A small-molecule ligand and the protein it binds are described below.
Small molecule (SMILES): CCC(=O)N[C@@H](C)c1ccc(NC(=O)[C@H]2C[C@@H]2c2cccnc2)cc1

Sequence of chain 1.D:
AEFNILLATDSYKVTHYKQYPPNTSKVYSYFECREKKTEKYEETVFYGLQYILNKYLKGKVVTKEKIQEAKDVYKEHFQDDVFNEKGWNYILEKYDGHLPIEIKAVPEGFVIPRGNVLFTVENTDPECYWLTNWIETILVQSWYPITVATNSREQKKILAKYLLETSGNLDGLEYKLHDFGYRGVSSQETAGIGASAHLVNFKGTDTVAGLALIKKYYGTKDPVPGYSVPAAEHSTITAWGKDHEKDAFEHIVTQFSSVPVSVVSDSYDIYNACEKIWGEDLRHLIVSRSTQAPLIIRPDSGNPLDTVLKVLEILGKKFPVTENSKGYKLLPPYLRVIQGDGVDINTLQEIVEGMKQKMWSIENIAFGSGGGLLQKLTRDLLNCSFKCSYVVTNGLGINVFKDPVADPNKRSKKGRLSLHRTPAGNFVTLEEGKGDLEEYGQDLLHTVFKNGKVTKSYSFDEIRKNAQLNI

Binding-site contacts:
Ligand atom C3 contacts residue SER275 of chain 1.C at 3.7 Å.
Ligand atom C22 contacts residue ARG196 of chain 1.C at 3.3 Å.
Ligand atom C20 contacts residue TYR18 of chain 1.D at 3.7 Å (hydrophobic).
Ligand atom C22 contacts residue PHE193 of chain 1.C at 3.8 Å (hydrophobic).
Ligand atom C25 contacts residue ALA245 of chain 1.C at 3.7 Å (hydrophobic).
Ligand atom C15 contacts residue ALA244 of chain 1.C at 3.8 Å (hydrophobic).
Ligand atom C15 contacts residue SER275 of chain 1.C at 3.6 Å.
Ligand atom C25 contacts residue TYR18 of chain 1.D at 3.4 Å (hydrophobic).
Ligand atom C20 contacts residue ASP219 of chain 1.C at 3.3 Å.
Ligand atom O13 contacts residue VAL242 of chain 1.C at 3.3 Å.
Ligand atom O17 contacts residue ILE351 of chain 1.C at 3.8 Å.
Ligand atom N23 contacts residue ARG196 of chain 1.C at 3.5 Å (salt-bridge).
Ligand atom C11 contacts residue VAL242 of chain 1.C at 3.8 Å (hydrophobic).
Ligand atom C1 contacts residue VAL242 of chain 1.C at 3.7 Å (hydrophobic).
Ligand atom C14 contacts residue TYR188 of chain 1.C at 3.9 Å (hydrophobic).
Ligand atom C18 contacts residue PHE193 of chain 1.C at 3.4 Å (hydrophobic).
Ligand atom C19 contacts residue PHE193 of chain 1.C at 3.8 Å (hydrophobic).
Ligand atom C6 contacts residue VAL242 of chain 1.C at 3.6 Å (hydrophobic).
Ligand atom O17 contacts residue SER275 of chain 1.C at 2.7 Å (h-bond).
Ligand atom C24 contacts residue ARG311 of chain 1.C at 3.7 Å.
Ligand atom C5 contacts residue VAL242 of chain 1.C at 3.8 Å (hydrophobic).
Ligand atom C10 contacts residue ALA379 of chain 1.C at 3.7 Å (hydrophobic).
Ligand atom C24 contacts residue PHE193 of chain 1.C at 3.7 Å (hydrophobic).
Ligand atom C20 contacts residue PHE193 of chain 1.C at 3.6 Å (hydrophobic).
Ligand atom C25 contacts residue ARG311 of chain 1.C at 3.4 Å.
Ligand atom C1 contacts residue HIS191 of chain 1.C at 3.4 Å.
Ligand atom O17 contacts residue PHE193 of chain 1.C at 3.8 Å.
Ligand atom C25 contacts residue ALA244 of chain 1.C at 3.6 Å (hydrophobic).
Ligand atom C16 contacts residue ALA244 of chain 1.C at 3.6 Å (hydrophobic).
Ligand atom C4 contacts residue ILE351 of chain 1.C at 3.7 Å (hydrophobic).
Ligand atom C21 contacts residue TYR18 of chain 1.D at 3.5 Å (hydrophobic).
Ligand atom C3 contacts residue ILE351 of chain 1.C at 3.6 Å (hydrophobic).
Ligand atom O17 contacts residue ARG311 of chain 1.C at 3.7 Å.
Ligand atom C21 contacts residue ASP219 of chain 1.C at 3.5 Å.
Ligand atom C6 contacts residue HIS191 of chain 1.C at 3.4 Å.
Ligand atom C18 contacts residue ARG311 of chain 1.C at 3.6 Å.
Ligand atom N8 contacts residue PHE193 of chain 1.C at 3.8 Å.
Ligand atom C15 contacts residue PHE193 of chain 1.C at 3.6 Å (hydrophobic).
Ligand atom C12 contacts residue TYR188 of chain 1.C at 3.5 Å (hydrophobic).
Ligand atom C2 contacts residue VAL242 of chain 1.C at 3.8 Å (hydrophobic).

Sequence of chain 1.C:
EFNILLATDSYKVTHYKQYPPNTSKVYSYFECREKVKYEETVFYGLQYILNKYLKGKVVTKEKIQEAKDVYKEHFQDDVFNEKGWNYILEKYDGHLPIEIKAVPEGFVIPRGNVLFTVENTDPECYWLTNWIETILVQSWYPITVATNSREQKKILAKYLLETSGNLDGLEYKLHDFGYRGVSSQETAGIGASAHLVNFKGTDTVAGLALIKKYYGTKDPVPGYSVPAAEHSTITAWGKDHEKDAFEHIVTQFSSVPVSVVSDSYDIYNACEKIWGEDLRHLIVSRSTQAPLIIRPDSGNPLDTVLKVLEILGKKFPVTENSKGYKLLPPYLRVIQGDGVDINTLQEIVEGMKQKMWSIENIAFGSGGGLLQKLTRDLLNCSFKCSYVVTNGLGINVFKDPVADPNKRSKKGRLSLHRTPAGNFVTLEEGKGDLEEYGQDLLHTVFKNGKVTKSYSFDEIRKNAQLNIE